A protein and the small-molecule ligand that binds it are described below.
Small molecule (SMILES): CC(=O)N[C@@H]1[C@@H](O)[C@H](O)[C@@H](CO)O[C@H]1O

Sequence of chain 1.B:
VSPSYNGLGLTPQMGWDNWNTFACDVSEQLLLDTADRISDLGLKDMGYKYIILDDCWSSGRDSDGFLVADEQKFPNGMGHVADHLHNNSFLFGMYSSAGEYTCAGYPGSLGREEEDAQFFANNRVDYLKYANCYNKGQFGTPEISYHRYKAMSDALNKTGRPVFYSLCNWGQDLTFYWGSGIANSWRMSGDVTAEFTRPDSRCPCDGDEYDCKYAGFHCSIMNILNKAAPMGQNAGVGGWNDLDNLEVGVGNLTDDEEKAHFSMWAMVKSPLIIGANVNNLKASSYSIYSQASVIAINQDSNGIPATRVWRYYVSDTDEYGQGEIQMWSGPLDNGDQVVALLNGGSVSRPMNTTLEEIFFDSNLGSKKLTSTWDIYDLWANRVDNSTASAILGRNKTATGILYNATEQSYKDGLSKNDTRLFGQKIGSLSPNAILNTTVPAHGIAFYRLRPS

Binding-site contacts:
Ligand atom C6 contacts residue SER302 of chain 1.B at 3.9 Å.
Ligand atom C2 contacts residue ASN403 of chain 1.B at 2.5 Å.
Ligand atom O5 contacts residue SER302 of chain 1.B at 4.0 Å.
Ligand atom C5 contacts residue ASN403 of chain 1.B at 3.6 Å.
Ligand atom C7 contacts residue ASN403 of chain 1.B at 4.1 Å.
Ligand atom O6 contacts residue LYS300 of chain 1.B at 4.2 Å.
Ligand atom C1 contacts residue ASN403 of chain 1.B at 1.4 Å.
Ligand atom O6 contacts residue SER302 of chain 1.B at 2.7 Å (h-bond).
Ligand atom C1 contacts residue SER302 of chain 1.B at 4.3 Å.
Ligand atom C5 contacts residue SER302 of chain 1.B at 3.8 Å.
Ligand atom N2 contacts residue ASN403 of chain 1.B at 3.0 Å (h-bond).
Ligand atom C3 contacts residue ASP273 of chain 1.B at 4.3 Å.
Ligand atom C3 contacts residue ASN403 of chain 1.B at 3.8 Å.
Ligand atom O4 contacts residue ASP273 of chain 1.B at 3.7 Å.
Ligand atom C4 contacts residue ASN403 of chain 1.B at 4.2 Å.
Ligand atom O5 contacts residue ASN403 of chain 1.B at 2.4 Å (h-bond).